Sequence of chain 1.A:
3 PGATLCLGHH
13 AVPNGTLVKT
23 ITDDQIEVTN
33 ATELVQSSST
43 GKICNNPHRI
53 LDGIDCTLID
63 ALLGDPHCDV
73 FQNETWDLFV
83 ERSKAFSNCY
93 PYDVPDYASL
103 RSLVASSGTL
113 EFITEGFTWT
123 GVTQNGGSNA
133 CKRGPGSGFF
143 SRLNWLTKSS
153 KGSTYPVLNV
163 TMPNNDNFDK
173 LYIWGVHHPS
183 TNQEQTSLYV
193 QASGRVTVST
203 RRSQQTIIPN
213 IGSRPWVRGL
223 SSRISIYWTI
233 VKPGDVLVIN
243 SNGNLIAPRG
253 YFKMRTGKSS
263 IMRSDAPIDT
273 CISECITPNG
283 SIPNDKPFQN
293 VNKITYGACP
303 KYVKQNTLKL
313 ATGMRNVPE

Sequence of chain 1.B:
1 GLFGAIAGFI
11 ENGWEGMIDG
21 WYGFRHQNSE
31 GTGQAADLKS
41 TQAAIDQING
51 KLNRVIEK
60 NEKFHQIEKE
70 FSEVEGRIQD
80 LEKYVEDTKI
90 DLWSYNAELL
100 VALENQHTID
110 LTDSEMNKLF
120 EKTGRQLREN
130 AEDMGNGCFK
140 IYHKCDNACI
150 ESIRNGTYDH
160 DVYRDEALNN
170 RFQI

The protein below binds the small molecule below.
Small molecule (SMILES): CC(=O)N[C@H]1[C@H](O[C@H]2[C@H](O)[C@@H](NC(C)=O)CO[C@@H]2CO)O[C@H](CO)[C@@H](O)[C@@H]1O

Binding-site contacts:
Ligand atom O7 contacts residue ASN281 of chain 1.A at 3.8 Å.
Ligand atom C2 contacts residue ASN281 of chain 1.A at 2.5 Å.
Ligand atom O7 contacts residue LYS295 of chain 1.A at 4.3 Å.
Ligand atom C7 contacts residue LYS295 of chain 1.A at 4.4 Å.
Ligand atom O6 contacts residue ASN281 of chain 1.A at 4.2 Å.
Ligand atom N2 contacts residue VAL293 of chain 1.A at 3.8 Å.
Ligand atom C5 contacts residue ASN281 of chain 1.A at 3.7 Å.
Ligand atom C2 contacts residue VAL293 of chain 1.A at 4.1 Å (hydrophobic).
Ligand atom C7 contacts residue GLU69 of chain 1.B at 4.3 Å.
Ligand atom C1 contacts residue ASN281 of chain 1.A at 1.5 Å.
Ligand atom C3 contacts residue VAL293 of chain 1.A at 4.3 Å (hydrophobic).
Ligand atom C1 contacts residue VAL293 of chain 1.A at 3.8 Å (hydrophobic).
Ligand atom C7 contacts residue ASN281 of chain 1.A at 3.5 Å.
Ligand atom C8 contacts residue LYS295 of chain 1.A at 3.8 Å.
Ligand atom O5 contacts residue ASN294 of chain 1.A at 3.8 Å.
Ligand atom N2 contacts residue ASN281 of chain 1.A at 2.8 Å (h-bond).
Ligand atom C5 contacts residue ASN294 of chain 1.A at 4.0 Å.
Ligand atom C8 contacts residue ASN281 of chain 1.A at 4.5 Å.
Ligand atom C3 contacts residue ASN281 of chain 1.A at 3.8 Å.
Ligand atom C8 contacts residue GLU69 of chain 1.B at 3.4 Å.
Ligand atom O5 contacts residue ASN281 of chain 1.A at 2.5 Å (h-bond).
Ligand atom C4 contacts residue ASN281 of chain 1.A at 4.3 Å.
Ligand atom C1 contacts residue ASN294 of chain 1.A at 3.9 Å.
Ligand atom C8 contacts residue SER39 of chain 1.A at 4.1 Å.